Binding-site contacts:
Ligand atom C6 contacts residue GLY353 of chain 1.G at 4.3 Å.
Ligand atom C8 contacts residue LYS406 of chain 1.G at 4.1 Å.
Ligand atom O7 contacts residue ASN351 of chain 1.G at 3.3 Å (h-bond).
Ligand atom O3 contacts residue PRO183 of chain 1.G at 3.6 Å (h-bond).
Ligand atom O7 contacts residue CYS405 of chain 1.G at 4.1 Å.
Ligand atom C2 contacts residue ASN239 of chain 1.G at 2.4 Å.
Ligand atom O7 contacts residue THR404 of chain 1.G at 4.3 Å.
Ligand atom C1 contacts residue SER407 of chain 1.G at 4.0 Å.
Ligand atom O7 contacts residue ASN239 of chain 1.G at 4.1 Å.
Ligand atom N2 contacts residue ASN239 of chain 1.G at 2.8 Å (h-bond).
Ligand atom C3 contacts residue CYS405 of chain 1.G at 4.5 Å (hydrophobic).
Ligand atom O3 contacts residue CYS405 of chain 1.G at 3.7 Å.
Ligand atom C2 contacts residue SER407 of chain 1.G at 4.4 Å.
Ligand atom C7 contacts residue ASN239 of chain 1.G at 3.7 Å.
Ligand atom C4 contacts residue ASN239 of chain 1.G at 4.2 Å.
Ligand atom C5 contacts residue ASN239 of chain 1.G at 3.7 Å.
Ligand atom C3 contacts residue ASN239 of chain 1.G at 3.7 Å.
Ligand atom O5 contacts residue LYS406 of chain 1.G at 4.4 Å.
Ligand atom O6 contacts residue CYS352 of chain 1.G at 4.0 Å.
Ligand atom C7 contacts residue LYS406 of chain 1.G at 4.0 Å.
Ligand atom O7 contacts residue PRO189 of chain 1.G at 4.2 Å.
Ligand atom C6 contacts residue LYS406 of chain 1.G at 4.5 Å.
Ligand atom C1 contacts residue LYS406 of chain 1.G at 4.3 Å.
Ligand atom C5 contacts residue LYS406 of chain 1.G at 3.6 Å.
Ligand atom C4 contacts residue LYS406 of chain 1.G at 4.1 Å.
Ligand atom O4 contacts residue LYS406 of chain 1.G at 4.0 Å.
Ligand atom C3 contacts residue LYS406 of chain 1.G at 4.0 Å.
Ligand atom O5 contacts residue ASN239 of chain 1.G at 2.4 Å (h-bond).
Ligand atom O6 contacts residue GLY353 of chain 1.G at 4.1 Å.
Ligand atom C8 contacts residue ASN351 of chain 1.G at 3.1 Å.
Ligand atom C1 contacts residue ASN239 of chain 1.G at 1.5 Å.
Ligand atom C7 contacts residue ASN351 of chain 1.G at 3.5 Å.
Ligand atom C8 contacts residue PHE350 of chain 1.G at 4.4 Å (hydrophobic).
Ligand atom N2 contacts residue SER407 of chain 1.G at 3.9 Å.
Ligand atom O7 contacts residue LYS406 of chain 1.G at 3.1 Å (salt-bridge).

Sequence of chain 1.G:
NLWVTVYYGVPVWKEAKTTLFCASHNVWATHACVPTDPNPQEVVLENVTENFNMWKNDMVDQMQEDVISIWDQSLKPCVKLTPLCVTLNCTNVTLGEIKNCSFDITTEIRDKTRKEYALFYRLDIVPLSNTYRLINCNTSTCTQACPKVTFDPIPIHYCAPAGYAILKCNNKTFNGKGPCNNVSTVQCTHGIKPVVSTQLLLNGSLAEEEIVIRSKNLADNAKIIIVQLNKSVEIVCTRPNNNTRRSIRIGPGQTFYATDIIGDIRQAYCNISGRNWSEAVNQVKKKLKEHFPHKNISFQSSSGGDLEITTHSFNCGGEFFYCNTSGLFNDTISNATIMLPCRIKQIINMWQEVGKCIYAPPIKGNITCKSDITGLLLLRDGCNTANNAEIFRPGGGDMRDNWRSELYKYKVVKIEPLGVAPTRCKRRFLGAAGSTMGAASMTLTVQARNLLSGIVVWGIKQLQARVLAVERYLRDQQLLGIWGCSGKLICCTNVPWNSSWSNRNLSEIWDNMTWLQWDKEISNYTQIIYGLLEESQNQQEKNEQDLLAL

The small molecule below binds the protein below.
Small molecule (SMILES): CC(=O)N[C@H]1[C@H](O[C@H]2[C@H](O)[C@@H](NC(C)=O)CO[C@@H]2CO)O[C@H](CO)[C@@H](O[C@@H]2O[C@H](CO[C@H]3O[C@H](CO)[C@@H](O)[C@H](O[C@H]4O[C@H](CO)[C@@H](O)[C@H](O)[C@@H]4O)[C@@H]3O)[C@@H](O)[C@H](O[C@H]3O[C@H](CO)[C@@H](O)[C@H](O)[C@@H]3O[C@H]3O[C@H](CO)[C@@H](O)[C@H](O)[C@@H]3O)[C@@H]2O)[C@@H]1O